Binding-site contacts:
Ligand atom O5 contacts residue THR209 of chain 1.D at 4.2 Å.
Ligand atom O6 contacts residue PHE210 of chain 1.D at 4.2 Å.
Ligand atom C2 contacts residue ASN207 of chain 1.D at 2.4 Å.
Ligand atom O5 contacts residue ASN207 of chain 1.D at 2.4 Å (h-bond).
Ligand atom N2 contacts residue ASN207 of chain 1.D at 2.8 Å (h-bond).
Ligand atom O6 contacts residue ASN211 of chain 1.D at 3.8 Å.
Ligand atom O6 contacts residue THR209 of chain 1.D at 4.3 Å.
Ligand atom C1 contacts residue PHE210 of chain 1.D at 4.1 Å (hydrophobic).
Ligand atom O7 contacts residue ASN217 of chain 1.D at 4.2 Å.
Ligand atom C1 contacts residue THR209 of chain 1.D at 4.2 Å.
Ligand atom C1 contacts residue ASN207 of chain 1.D at 1.5 Å.
Ligand atom C5 contacts residue THR209 of chain 1.D at 4.2 Å.
Ligand atom C4 contacts residue ASN207 of chain 1.D at 4.2 Å.
Ligand atom O7 contacts residue ASN207 of chain 1.D at 3.2 Å (h-bond).
Ligand atom O5 contacts residue PHE210 of chain 1.D at 4.1 Å.
Ligand atom C7 contacts residue ASN207 of chain 1.D at 3.2 Å.
Ligand atom C3 contacts residue ASN207 of chain 1.D at 3.7 Å.
Ligand atom C8 contacts residue ASN207 of chain 1.D at 4.1 Å.
Ligand atom C5 contacts residue ASN207 of chain 1.D at 3.7 Å.

Sequence of chain 1.D:
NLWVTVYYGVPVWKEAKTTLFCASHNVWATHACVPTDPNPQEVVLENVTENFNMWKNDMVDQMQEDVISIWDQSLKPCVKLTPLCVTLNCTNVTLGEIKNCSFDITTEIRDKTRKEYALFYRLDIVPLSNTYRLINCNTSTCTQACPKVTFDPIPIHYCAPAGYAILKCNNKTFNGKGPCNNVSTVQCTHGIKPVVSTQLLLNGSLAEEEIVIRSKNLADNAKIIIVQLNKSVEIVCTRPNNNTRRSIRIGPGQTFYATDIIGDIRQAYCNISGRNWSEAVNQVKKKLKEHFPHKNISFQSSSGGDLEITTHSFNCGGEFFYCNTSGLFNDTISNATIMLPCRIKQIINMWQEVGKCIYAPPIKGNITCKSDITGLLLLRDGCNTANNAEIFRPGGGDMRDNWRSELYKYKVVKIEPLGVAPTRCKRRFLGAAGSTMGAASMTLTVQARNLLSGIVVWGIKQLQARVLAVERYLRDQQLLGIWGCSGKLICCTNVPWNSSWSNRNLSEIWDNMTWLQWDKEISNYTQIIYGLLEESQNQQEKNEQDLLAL

The small molecule below binds the protein below.
Small molecule (SMILES): CC(=O)N[C@H]1[C@H](O[C@H]2[C@H](O)[C@@H](NC(C)=O)CO[C@@H]2CO)O[C@H](CO)[C@@H](O)[C@@H]1O